Sequence of chain 1.B:
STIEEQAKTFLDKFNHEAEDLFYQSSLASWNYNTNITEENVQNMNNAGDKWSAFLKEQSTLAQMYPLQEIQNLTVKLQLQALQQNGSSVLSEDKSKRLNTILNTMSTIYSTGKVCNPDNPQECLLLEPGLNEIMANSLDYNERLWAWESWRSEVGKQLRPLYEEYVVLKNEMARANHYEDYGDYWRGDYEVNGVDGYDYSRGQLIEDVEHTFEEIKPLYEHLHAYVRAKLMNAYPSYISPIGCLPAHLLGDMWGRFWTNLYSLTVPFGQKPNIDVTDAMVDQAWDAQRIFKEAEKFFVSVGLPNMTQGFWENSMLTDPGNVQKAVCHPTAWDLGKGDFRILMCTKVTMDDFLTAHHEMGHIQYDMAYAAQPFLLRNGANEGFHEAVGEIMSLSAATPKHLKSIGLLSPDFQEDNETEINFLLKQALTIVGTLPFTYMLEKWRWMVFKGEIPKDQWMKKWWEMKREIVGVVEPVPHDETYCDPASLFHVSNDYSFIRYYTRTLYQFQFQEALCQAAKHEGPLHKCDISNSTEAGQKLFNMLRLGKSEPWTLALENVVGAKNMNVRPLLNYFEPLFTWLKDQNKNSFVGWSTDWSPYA

This small molecule binds to this protein.
Small molecule (SMILES): CC(=O)N[C@@H]1[C@@H](O)[C@H](O)[C@@H](CO)O[C@H]1O

Binding-site contacts:
Ligand atom N2 contacts residue VAL298 of chain 1.B at 4.4 Å.
Ligand atom C4 contacts residue ASN304 of chain 1.B at 4.2 Å.
Ligand atom C8 contacts residue ASN304 of chain 1.B at 4.3 Å.
Ligand atom C2 contacts residue ASN304 of chain 1.B at 2.4 Å.
Ligand atom C1 contacts residue ASN304 of chain 1.B at 1.4 Å.
Ligand atom O7 contacts residue ASN304 of chain 1.B at 2.9 Å (h-bond).
Ligand atom C3 contacts residue ASN304 of chain 1.B at 3.8 Å.
Ligand atom O6 contacts residue LYS291 of chain 1.B at 4.3 Å.
Ligand atom C5 contacts residue ASN304 of chain 1.B at 3.7 Å.
Ligand atom N2 contacts residue ASN304 of chain 1.B at 2.9 Å (h-bond).
Ligand atom C7 contacts residue ASN304 of chain 1.B at 3.1 Å.
Ligand atom O5 contacts residue ASN304 of chain 1.B at 2.4 Å (h-bond).